Sequence of chain 1.A:
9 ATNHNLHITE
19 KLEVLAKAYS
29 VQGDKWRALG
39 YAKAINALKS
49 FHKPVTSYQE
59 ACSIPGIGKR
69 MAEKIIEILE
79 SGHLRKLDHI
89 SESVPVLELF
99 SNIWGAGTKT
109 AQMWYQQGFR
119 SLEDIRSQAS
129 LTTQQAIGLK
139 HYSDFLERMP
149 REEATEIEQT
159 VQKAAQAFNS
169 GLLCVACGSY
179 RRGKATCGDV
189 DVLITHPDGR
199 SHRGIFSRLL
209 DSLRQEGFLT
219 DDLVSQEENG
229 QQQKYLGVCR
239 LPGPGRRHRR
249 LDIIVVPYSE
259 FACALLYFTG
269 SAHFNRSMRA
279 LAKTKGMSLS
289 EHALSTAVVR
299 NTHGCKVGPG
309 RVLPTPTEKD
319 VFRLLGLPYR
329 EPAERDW

This protein binds this small molecule.
Small molecule (SMILES): Nc1ccn([C@H]2C[C@H](O)[C@@H](CO[P](=O)(O)O[P](=O)(O)OP(=O)(O)O)O2)c(=O)n1

Binding-site contacts:
Ligand atom O2A contacts residue MG1 of chain 1.E at 2.6 Å.
Ligand atom C4' contacts residue PHE266 of chain 1.A at 3.3 Å (hydrophobic).
Ligand atom C2' contacts residue ASN273 of chain 1.A at 3.5 Å.
Ligand atom O2A contacts residue MN1 of chain 1.F at 2.9 Å.
Ligand atom C2' contacts residue TYR265 of chain 1.A at 3.6 Å (hydrophobic).
Ligand atom PG contacts residue SER177 of chain 1.A at 3.0 Å.
Ligand atom O2B contacts residue MG1 of chain 1.E at 2.2 Å.
Ligand atom O2A contacts residue ASP189 of chain 1.A at 2.8 Å (salt-bridge).
Ligand atom O1B contacts residue ARG180 of chain 1.A at 2.3 Å (salt-bridge).
Ligand atom O3G contacts residue SER177 of chain 1.A at 2.3 Å (h-bond).
Ligand atom O2G contacts residue ASP187 of chain 1.A at 2.7 Å (salt-bridge).
Ligand atom C5' contacts residue ASP189 of chain 1.A at 3.7 Å.
Ligand atom O2 contacts residue TYR265 of chain 1.A at 3.2 Å.
Ligand atom O3G contacts residue ARG146 of chain 1.A at 2.4 Å (salt-bridge).
Ligand atom PA contacts residue MN1 of chain 1.F at 3.4 Å.
Ligand atom O2 contacts residue ASN273 of chain 1.A at 3.0 Å (h-bond).
Ligand atom O5' contacts residue MN1 of chain 1.F at 3.4 Å.
Ligand atom C2 contacts residue TYR265 of chain 1.A at 3.5 Å (hydrophobic).
Ligand atom PB contacts residue MG1 of chain 1.E at 3.6 Å.
Ligand atom PB contacts residue ARG180 of chain 1.A at 3.8 Å.
Ligand atom O1G contacts residue ARG146 of chain 1.A at 3.5 Å (salt-bridge).
Ligand atom O2B contacts residue ASP189 of chain 1.A at 3.8 Å.
Ligand atom O3' contacts residue THR267 of chain 1.A at 3.6 Å.
Ligand atom O2G contacts residue MG1 of chain 1.E at 2.8 Å.
Ligand atom PB contacts residue SER177 of chain 1.A at 3.4 Å.
Ligand atom O1B contacts residue SER177 of chain 1.A at 3.6 Å (h-bond).
Ligand atom O3' contacts residue GLY268 of chain 1.A at 3.5 Å.
Ligand atom O3B contacts residue SER177 of chain 1.A at 3.1 Å (h-bond).
Ligand atom PG contacts residue ARG146 of chain 1.A at 3.7 Å.
Ligand atom O1A contacts residue MN1 of chain 1.F at 3.4 Å.
Ligand atom O2G contacts residue SER177 of chain 1.A at 3.5 Å (h-bond).
Ligand atom O2B contacts residue SER177 of chain 1.A at 3.0 Å (h-bond).
Ligand atom C3' contacts residue PHE266 of chain 1.A at 3.8 Å (hydrophobic).
Ligand atom O2B contacts residue GLY176 of chain 1.A at 3.7 Å.
Ligand atom O3' contacts residue PHE266 of chain 1.A at 3.4 Å (h-bond).
Ligand atom C1' contacts residue TYR265 of chain 1.A at 3.8 Å (hydrophobic).
Ligand atom O3' contacts residue ARG180 of chain 1.A at 3.4 Å (salt-bridge).
Ligand atom C1' contacts residue ASN273 of chain 1.A at 3.9 Å.
Ligand atom O3G contacts residue GLY186 of chain 1.A at 3.0 Å (h-bond).
Ligand atom O2A contacts residue ASP187 of chain 1.A at 2.8 Å (salt-bridge).